Sequence of chain 51.A:
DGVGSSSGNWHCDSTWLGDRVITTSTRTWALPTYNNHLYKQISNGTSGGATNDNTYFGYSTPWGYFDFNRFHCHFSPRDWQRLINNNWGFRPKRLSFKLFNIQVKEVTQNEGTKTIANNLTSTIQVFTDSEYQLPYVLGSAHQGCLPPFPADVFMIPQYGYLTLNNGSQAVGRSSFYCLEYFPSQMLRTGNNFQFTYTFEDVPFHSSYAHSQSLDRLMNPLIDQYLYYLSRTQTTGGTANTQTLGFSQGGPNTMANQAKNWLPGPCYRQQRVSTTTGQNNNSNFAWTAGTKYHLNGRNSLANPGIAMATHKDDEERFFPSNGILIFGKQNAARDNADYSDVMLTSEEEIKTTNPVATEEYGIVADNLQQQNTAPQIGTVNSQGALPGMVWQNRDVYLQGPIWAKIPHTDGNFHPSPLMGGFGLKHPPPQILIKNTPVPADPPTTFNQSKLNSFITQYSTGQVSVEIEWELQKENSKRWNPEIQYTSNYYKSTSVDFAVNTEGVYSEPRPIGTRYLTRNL

The protein below binds the small molecule below.
Small molecule (SMILES): Nc1ccn([C@H]2C[C@H](O[P](=O)(O)OC[C@H]3O[C@@H](n4cnc5c(N)ncnc54)C[C@@H]3O)[C@@H](COP(=O)(O)O)O2)c(=O)n1

Sequence of chain 18.A:
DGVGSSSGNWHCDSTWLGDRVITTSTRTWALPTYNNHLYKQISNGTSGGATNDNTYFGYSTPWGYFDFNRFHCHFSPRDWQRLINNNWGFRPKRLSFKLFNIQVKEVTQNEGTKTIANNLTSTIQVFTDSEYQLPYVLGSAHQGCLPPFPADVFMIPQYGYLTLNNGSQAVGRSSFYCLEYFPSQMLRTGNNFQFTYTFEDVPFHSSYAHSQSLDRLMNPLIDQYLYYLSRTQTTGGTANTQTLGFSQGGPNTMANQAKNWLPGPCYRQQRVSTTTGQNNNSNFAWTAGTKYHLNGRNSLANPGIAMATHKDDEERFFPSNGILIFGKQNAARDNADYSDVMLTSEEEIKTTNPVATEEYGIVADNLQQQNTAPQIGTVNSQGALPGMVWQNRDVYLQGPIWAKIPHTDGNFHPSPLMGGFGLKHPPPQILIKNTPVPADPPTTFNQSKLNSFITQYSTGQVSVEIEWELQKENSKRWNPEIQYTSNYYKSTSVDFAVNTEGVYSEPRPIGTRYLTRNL

Binding-site contacts:
Ligand atom N3 contacts residue PRO414 of chain 18.A at 4.2 Å.
Ligand atom C1' contacts residue PRO203 of chain 18.A at 4.1 Å (hydrophobic).
Ligand atom C6 contacts residue GLY422 of chain 18.A at 3.8 Å.
Ligand atom N1 contacts residue GLY422 of chain 18.A at 3.0 Å (h-bond).
Ligand atom N7 contacts residue HIS413 of chain 18.A at 4.1 Å.
Ligand atom C2 contacts residue GLY422 of chain 18.A at 3.3 Å.
Ligand atom N4 contacts residue ASP201 of chain 18.A at 2.5 Å.
Ligand atom N1 contacts residue VAL202 of chain 18.A at 3.6 Å.
Ligand atom C6 contacts residue SER415 of chain 18.A at 4.1 Å.
Ligand atom C2' contacts residue PRO414 of chain 18.A at 3.8 Å (hydrophobic).
Ligand atom C5 contacts residue ARG91 of chain 18.A at 4.1 Å.
Ligand atom N1 contacts residue PRO203 of chain 18.A at 3.8 Å.
Ligand atom N7 contacts residue SER415 of chain 18.A at 4.0 Å.
Ligand atom C8 contacts residue HIS413 of chain 18.A at 3.8 Å.
Ligand atom N6 contacts residue SER415 of chain 18.A at 3.6 Å.
Ligand atom C2' contacts residue HIS413 of chain 18.A at 3.8 Å.
Ligand atom C5 contacts residue VAL202 of chain 18.A at 3.6 Å (hydrophobic).
Ligand atom C5 contacts residue ASP201 of chain 18.A at 4.1 Å.
Ligand atom C4 contacts residue PRO203 of chain 18.A at 4.1 Å (hydrophobic).
Ligand atom C4 contacts residue ASP201 of chain 18.A at 3.7 Å.
Ligand atom C6 contacts residue PRO203 of chain 18.A at 4.0 Å (hydrophobic).
Ligand atom N4 contacts residue VAL202 of chain 18.A at 2.9 Å (h-bond).
Ligand atom N6 contacts residue GLY420 of chain 18.A at 3.7 Å.
Ligand atom C2 contacts residue PRO203 of chain 18.A at 3.9 Å (hydrophobic).
Ligand atom C4 contacts residue VAL202 of chain 18.A at 3.7 Å (hydrophobic).
Ligand atom N7 contacts residue ASN392 of chain 18.A at 4.2 Å.
Ligand atom C4 contacts residue PRO203 of chain 18.A at 4.2 Å (hydrophobic).
Ligand atom N7 contacts residue PRO203 of chain 18.A at 4.2 Å.
Ligand atom N1 contacts residue PRO203 of chain 18.A at 4.1 Å.
Ligand atom C5 contacts residue SER415 of chain 18.A at 4.1 Å.
Ligand atom C5 contacts residue PRO203 of chain 18.A at 3.9 Å (hydrophobic).
Ligand atom N6 contacts residue PHE421 of chain 18.A at 3.9 Å.
Ligand atom C2 contacts residue VAL202 of chain 18.A at 4.2 Å (hydrophobic).
Ligand atom C5 contacts residue PRO203 of chain 18.A at 4.0 Å (hydrophobic).
Ligand atom OP2 contacts residue ASP409 of chain 51.A at 3.2 Å (salt-bridge).
Ligand atom C6 contacts residue PRO203 of chain 18.A at 4.0 Å (hydrophobic).
Ligand atom C2' contacts residue PRO203 of chain 18.A at 3.3 Å (hydrophobic).
Ligand atom C6 contacts residue VAL202 of chain 18.A at 4.2 Å (hydrophobic).
Ligand atom N6 contacts residue GLY422 of chain 18.A at 3.4 Å (h-bond).
Ligand atom N3 contacts residue ASP201 of chain 18.A at 4.1 Å.